The protein below binds the small molecule below.
Small molecule (SMILES): Nc1ncnc2c1ncn2[C@@H]1O[C@H](CO[P](=O)(O)O[C@@H]2[C@H](O)[C@@H](CO[P](=O)(O)O[C@@H]3[C@H](O)[C@@H](CO[P](=O)(O)O[P](=O)(O)OP(=O)(O)O)O[C@H]3n3cnc4c(N)ncnc43)O[C@H]2n2cnc3c(N)ncnc32)[C@@H](O)[C@H]1O

Sequence of chain 1.D:
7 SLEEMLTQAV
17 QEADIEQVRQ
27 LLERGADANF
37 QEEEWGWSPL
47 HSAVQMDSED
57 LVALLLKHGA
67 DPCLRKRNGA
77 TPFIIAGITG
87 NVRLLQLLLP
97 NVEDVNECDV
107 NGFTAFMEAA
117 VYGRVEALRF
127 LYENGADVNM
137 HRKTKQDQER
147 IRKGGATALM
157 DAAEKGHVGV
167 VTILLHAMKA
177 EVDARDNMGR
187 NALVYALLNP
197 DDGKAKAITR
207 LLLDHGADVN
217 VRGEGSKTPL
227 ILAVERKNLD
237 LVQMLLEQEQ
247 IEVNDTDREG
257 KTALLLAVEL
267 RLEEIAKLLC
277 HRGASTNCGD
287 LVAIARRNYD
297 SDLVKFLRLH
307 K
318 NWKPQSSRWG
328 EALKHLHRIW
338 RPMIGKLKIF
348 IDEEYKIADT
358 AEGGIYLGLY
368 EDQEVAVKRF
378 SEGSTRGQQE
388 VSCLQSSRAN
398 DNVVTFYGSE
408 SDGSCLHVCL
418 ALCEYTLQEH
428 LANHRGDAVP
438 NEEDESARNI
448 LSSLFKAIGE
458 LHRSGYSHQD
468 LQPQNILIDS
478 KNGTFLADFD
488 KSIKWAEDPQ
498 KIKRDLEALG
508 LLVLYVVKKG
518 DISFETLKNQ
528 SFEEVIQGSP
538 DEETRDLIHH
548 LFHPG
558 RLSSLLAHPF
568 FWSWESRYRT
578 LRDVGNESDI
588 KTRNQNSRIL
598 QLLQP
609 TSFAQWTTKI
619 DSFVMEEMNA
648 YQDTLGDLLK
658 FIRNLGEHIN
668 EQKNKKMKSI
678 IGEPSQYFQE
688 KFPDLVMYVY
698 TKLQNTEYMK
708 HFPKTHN

Binding-site contacts:
Ligand atom N7 contacts residue GLN51 of chain 1.C at 3.2 Å (h-bond).
Ligand atom N6 contacts residue TRP43 of chain 1.C at 3.5 Å.
Ligand atom O4' contacts residue TRP41 of chain 1.C at 3.2 Å.
Ligand atom O3' contacts residue ARG293 of chain 1.D at 3.5 Å.
Ligand atom OBO contacts residue ASN107 of chain 1.C at 3.4 Å.
Ligand atom N7 contacts residue TRP43 of chain 1.C at 3.3 Å.
Ligand atom CBW contacts residue TYR118 of chain 1.C at 3.4 Å (hydrophobic).
Ligand atom C5 contacts residue TRP43 of chain 1.C at 3.3 Å (hydrophobic).
Ligand atom N6 contacts residue ARG292 of chain 1.D at 3.5 Å.
Ligand atom NBD contacts residue TYR118 of chain 1.C at 2.6 Å (h-bond).
Ligand atom OAF contacts residue TYR295 of chain 1.D at 2.5 Å (h-bond).
Ligand atom NAC contacts residue TYR118 of chain 1.C at 3.4 Å (h-bond).
Ligand atom N9 contacts residue TRP43 of chain 1.C at 3.2 Å (h-bond).
Ligand atom OAP contacts residue LYS72 of chain 1.C at 2.8 Å (salt-bridge).
Ligand atom NAB contacts residue GLU114 of chain 1.C at 3.1 Å (salt-bridge).
Ligand atom C4 contacts residue TRP43 of chain 1.C at 3.2 Å (hydrophobic).
Ligand atom CAU contacts residue TYR118 of chain 1.C at 3.5 Å (hydrophobic).
Ligand atom N6 contacts residue SER48 of chain 1.C at 3.5 Å (h-bond).
Ligand atom O4' contacts residue TRP43 of chain 1.C at 3.4 Å (h-bond).
Ligand atom OAM contacts residue ARG138 of chain 1.C at 2.9 Å (salt-bridge).
Ligand atom C8 contacts residue TRP43 of chain 1.C at 3.5 Å (hydrophobic).
Ligand atom CAU contacts residue TYR295 of chain 1.D at 3.4 Å (hydrophobic).
Ligand atom C5 contacts residue ARG292 of chain 1.D at 3.5 Å.
Ligand atom CBY contacts residue PHE109 of chain 1.C at 3.3 Å (hydrophobic).
Ligand atom OAQ contacts residue ARG338 of chain 1.D at 3.0 Å (salt-bridge).
Ligand atom N3 contacts residue TRP43 of chain 1.C at 3.3 Å.
Ligand atom C6 contacts residue TRP43 of chain 1.C at 3.4 Å (hydrophobic).
Ligand atom CAT contacts residue PHE109 of chain 1.C at 3.3 Å (hydrophobic).
Ligand atom CCB contacts residue PHE109 of chain 1.C at 3.1 Å (hydrophobic).
Ligand atom NBC contacts residue GLU114 of chain 1.C at 2.7 Å (salt-bridge).
Ligand atom NBF contacts residue PHE109 of chain 1.C at 3.3 Å.
Ligand atom OAD contacts residue LYS149 of chain 1.C at 2.6 Å (salt-bridge).
Ligand atom N1 contacts residue TRP43 of chain 1.C at 3.5 Å.
Ligand atom CBV contacts residue PHE109 of chain 1.C at 3.5 Å (hydrophobic).
Ligand atom OBP contacts residue ASN74 of chain 1.C at 3.5 Å (h-bond).
Ligand atom OAE contacts residue ARG138 of chain 1.C at 3.3 Å (salt-bridge).
Ligand atom N6 contacts residue GLN51 of chain 1.C at 2.9 Å (h-bond).
Ligand atom OAP contacts residue TRP43 of chain 1.C at 3.4 Å (h-bond).
Ligand atom CAT contacts residue GLU114 of chain 1.C at 3.3 Å.
Ligand atom OAR contacts residue LYS149 of chain 1.C at 3.4 Å (salt-bridge).

Sequence of chain 1.C:
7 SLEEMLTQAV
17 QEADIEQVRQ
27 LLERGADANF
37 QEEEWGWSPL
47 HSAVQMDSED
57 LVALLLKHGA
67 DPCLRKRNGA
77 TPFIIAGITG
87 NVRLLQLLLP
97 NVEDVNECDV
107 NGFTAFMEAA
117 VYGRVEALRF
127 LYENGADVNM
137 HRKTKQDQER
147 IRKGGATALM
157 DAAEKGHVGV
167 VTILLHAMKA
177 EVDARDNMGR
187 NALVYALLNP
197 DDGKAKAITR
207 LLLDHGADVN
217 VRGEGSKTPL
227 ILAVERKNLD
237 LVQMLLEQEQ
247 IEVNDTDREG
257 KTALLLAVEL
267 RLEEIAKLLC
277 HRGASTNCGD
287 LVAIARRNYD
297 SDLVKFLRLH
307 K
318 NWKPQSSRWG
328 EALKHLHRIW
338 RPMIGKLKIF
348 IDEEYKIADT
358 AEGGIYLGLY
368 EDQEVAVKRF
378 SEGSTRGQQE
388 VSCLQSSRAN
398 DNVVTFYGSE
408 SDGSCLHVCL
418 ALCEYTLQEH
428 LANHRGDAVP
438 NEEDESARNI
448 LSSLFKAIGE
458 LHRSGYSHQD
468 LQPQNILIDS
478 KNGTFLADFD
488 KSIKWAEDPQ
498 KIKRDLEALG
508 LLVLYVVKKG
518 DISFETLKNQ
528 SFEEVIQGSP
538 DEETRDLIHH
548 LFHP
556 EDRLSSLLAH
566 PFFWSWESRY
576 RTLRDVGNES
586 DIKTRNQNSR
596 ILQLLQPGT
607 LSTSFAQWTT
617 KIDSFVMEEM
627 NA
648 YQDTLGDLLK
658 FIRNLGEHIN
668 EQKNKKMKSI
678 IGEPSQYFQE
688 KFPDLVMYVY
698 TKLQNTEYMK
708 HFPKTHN